This small molecule binds to this protein.
Small molecule (SMILES): NOC[C@H]1O[C@@H](n2cnc3c(N)ncnc32)[C@H](O)[C@@H]1O

Sequence of chain 1.A:
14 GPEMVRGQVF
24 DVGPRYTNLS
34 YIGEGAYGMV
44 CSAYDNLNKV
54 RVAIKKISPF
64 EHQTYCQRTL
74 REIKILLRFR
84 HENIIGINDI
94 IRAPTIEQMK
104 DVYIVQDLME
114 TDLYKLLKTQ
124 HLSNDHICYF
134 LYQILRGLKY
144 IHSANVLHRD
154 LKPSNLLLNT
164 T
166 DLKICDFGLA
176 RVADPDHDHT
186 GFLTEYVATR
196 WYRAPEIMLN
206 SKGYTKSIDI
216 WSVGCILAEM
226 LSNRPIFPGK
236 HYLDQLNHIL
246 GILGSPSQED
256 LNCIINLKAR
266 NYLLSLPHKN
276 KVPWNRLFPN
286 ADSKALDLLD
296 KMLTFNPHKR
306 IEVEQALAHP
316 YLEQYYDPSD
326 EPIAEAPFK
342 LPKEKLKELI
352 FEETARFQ

Binding-site contacts:
Ligand atom C4' contacts residue GLY36 of chain 1.A at 4.0 Å.
Ligand atom C5 contacts residue LEU160 of chain 1.A at 3.8 Å (hydrophobic).
Ligand atom O3' contacts residue ASP115 of chain 1.A at 4.1 Å.
Ligand atom N1 contacts residue MET112 of chain 1.A at 2.9 Å (h-bond).
Ligand atom O5' contacts residue GLU37 of chain 1.A at 4.1 Å.
Ligand atom N3 contacts residue MET112 of chain 1.A at 3.9 Å.
Ligand atom N6 contacts residue LEU160 of chain 1.A at 3.6 Å.
Ligand atom N1 contacts residue ASP110 of chain 1.A at 3.7 Å.
Ligand atom N6 contacts residue ASP110 of chain 1.A at 2.9 Å (salt-bridge).
Ligand atom N1 contacts residue LEU111 of chain 1.A at 3.8 Å.
Ligand atom C8 contacts residue VAL43 of chain 1.A at 4.2 Å (hydrophobic).
Ligand atom C6 contacts residue LEU160 of chain 1.A at 3.8 Å (hydrophobic).
Ligand atom N6 contacts residue MET112 of chain 1.A at 4.0 Å.
Ligand atom C6 contacts residue ASP110 of chain 1.A at 3.7 Å.
Ligand atom O2' contacts residue ASP115 of chain 1.A at 2.9 Å (salt-bridge).
Ligand atom O4' contacts residue VAL43 of chain 1.A at 3.5 Å.
Ligand atom C3' contacts residue ASP115 of chain 1.A at 4.2 Å.
Ligand atom C1' contacts residue VAL43 of chain 1.A at 4.2 Å (hydrophobic).
Ligand atom C6 contacts residue ALA56 of chain 1.A at 3.4 Å (hydrophobic).
Ligand atom C2' contacts residue LYS118 of chain 1.A at 4.1 Å.
Ligand atom N6 contacts residue GLN109 of chain 1.A at 3.4 Å (h-bond).
Ligand atom C5' contacts residue VAL43 of chain 1.A at 4.0 Å (hydrophobic).
Ligand atom O3' contacts residue LYS118 of chain 1.A at 2.9 Å (salt-bridge).
Ligand atom C5 contacts residue ALA56 of chain 1.A at 4.1 Å (hydrophobic).
Ligand atom N9 contacts residue VAL43 of chain 1.A at 4.0 Å.
Ligand atom C1' contacts residue ILE35 of chain 1.A at 3.9 Å (hydrophobic).
Ligand atom C2 contacts residue ALA56 of chain 1.A at 4.1 Å (hydrophobic).
Ligand atom O4' contacts residue ILE35 of chain 1.A at 3.9 Å.
Ligand atom N6 contacts residue ALA56 of chain 1.A at 3.5 Å.
Ligand atom C3' contacts residue LYS118 of chain 1.A at 4.1 Å.
Ligand atom N7 contacts residue GLN109 of chain 1.A at 4.0 Å.
Ligand atom C2 contacts residue LEU111 of chain 1.A at 3.9 Å (hydrophobic).
Ligand atom N1 contacts residue ALA56 of chain 1.A at 3.5 Å.
Ligand atom C6 contacts residue MET112 of chain 1.A at 3.9 Å (hydrophobic).
Ligand atom C5' contacts residue GLY36 of chain 1.A at 4.2 Å.
Ligand atom C5' contacts residue GLU37 of chain 1.A at 3.5 Å.
Ligand atom C2' contacts residue ASP115 of chain 1.A at 3.8 Å.
Ligand atom O2' contacts residue LYS118 of chain 1.A at 3.1 Å (salt-bridge).
Ligand atom N7 contacts residue LEU160 of chain 1.A at 3.8 Å.
Ligand atom C2 contacts residue MET112 of chain 1.A at 3.0 Å (hydrophobic).